This small molecule binds to this protein.
Small molecule (SMILES): CC(=O)N[C@H]1CO[C@H](CO[C@@H]2O[C@@H](C)[C@@H](O)[C@@H](O)[C@@H]2O)[C@@H](O)[C@@H]1O

Binding-site contacts:
Ligand atom N2 contacts residue ASN107 of chain 1.A at 3.1 Å (h-bond).
Ligand atom C5 contacts residue ASN107 of chain 1.A at 3.7 Å.
Ligand atom O7 contacts residue ASN107 of chain 1.A at 4.1 Å.
Ligand atom O2 contacts residue ASN107 of chain 1.A at 4.2 Å.
Ligand atom C3 contacts residue ASN107 of chain 1.A at 3.9 Å.
Ligand atom C7 contacts residue ASN107 of chain 1.A at 4.0 Å.
Ligand atom C4 contacts residue ASN107 of chain 1.A at 4.2 Å.
Ligand atom O5 contacts residue ASN107 of chain 1.A at 2.4 Å (h-bond).
Ligand atom C2 contacts residue ASN107 of chain 1.A at 2.5 Å.
Ligand atom C1 contacts residue ASN107 of chain 1.A at 1.5 Å.

Sequence of chain 1.A:
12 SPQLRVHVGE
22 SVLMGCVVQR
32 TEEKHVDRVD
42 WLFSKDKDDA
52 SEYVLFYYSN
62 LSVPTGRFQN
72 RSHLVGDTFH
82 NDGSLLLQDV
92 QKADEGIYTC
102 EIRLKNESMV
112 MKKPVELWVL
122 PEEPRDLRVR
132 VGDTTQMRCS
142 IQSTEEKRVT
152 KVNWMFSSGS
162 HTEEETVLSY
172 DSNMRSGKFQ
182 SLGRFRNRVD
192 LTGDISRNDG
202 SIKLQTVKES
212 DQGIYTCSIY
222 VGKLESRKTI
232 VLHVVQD